The small molecule below binds the protein below.
Small molecule (SMILES): NC[C@@H](O)c1ccc(Br)cc1

Binding-site contacts:
Ligand atom N contacts residue HIS115 of chain 5.A at 4.1 Å.
Ligand atom C6 contacts residue HIS115 of chain 5.A at 4.3 Å.
Ligand atom BR contacts residue GLU167 of chain 5.A at 3.6 Å.
Ligand atom BR contacts residue ASP169 of chain 5.A at 4.3 Å.
Ligand atom C6 contacts residue GLU167 of chain 5.A at 4.0 Å.
Ligand atom C4 contacts residue HIS183 of chain 5.A at 3.8 Å.
Ligand atom C5 contacts residue ARG113 of chain 5.A at 4.1 Å.
Ligand atom BR contacts residue HIS115 of chain 5.A at 3.9 Å.
Ligand atom N contacts residue GLU185 of chain 5.A at 3.5 Å (salt-bridge).
Ligand atom C contacts residue HIS115 of chain 5.A at 3.4 Å.
Ligand atom BR contacts residue ARG113 of chain 5.A at 3.6 Å.
Ligand atom C1 contacts residue HIS115 of chain 5.A at 4.4 Å.
Ligand atom C4 contacts residue HIS115 of chain 5.A at 3.6 Å.
Ligand atom C4 contacts residue ARG113 of chain 5.A at 4.1 Å.
Ligand atom BR contacts residue ILE114 of chain 5.A at 3.9 Å.
Ligand atom O contacts residue HIS183 of chain 5.A at 3.8 Å.
Ligand atom C5 contacts residue ILE114 of chain 5.A at 4.5 Å (hydrophobic).
Ligand atom O contacts residue GLU185 of chain 5.A at 3.2 Å (salt-bridge).
Ligand atom C3 contacts residue HIS183 of chain 5.A at 3.5 Å.
Ligand atom C3 contacts residue HIS115 of chain 5.A at 4.0 Å.
Ligand atom C4 contacts residue ILE114 of chain 5.A at 4.0 Å (hydrophobic).
Ligand atom C5 contacts residue GLU167 of chain 5.A at 4.3 Å.
Ligand atom C5 contacts residue HIS115 of chain 5.A at 3.8 Å.
Ligand atom C contacts residue GLU185 of chain 5.A at 3.5 Å.
Ligand atom C3 contacts residue GLU185 of chain 5.A at 4.3 Å.
Ligand atom BR contacts residue THR168 of chain 5.A at 4.1 Å.
Ligand atom C7 contacts residue HIS115 of chain 5.A at 4.4 Å.
Ligand atom C2 contacts residue HIS115 of chain 5.A at 4.1 Å.
Ligand atom C1 contacts residue GLU185 of chain 5.A at 3.9 Å.

Sequence of chain 5.A:
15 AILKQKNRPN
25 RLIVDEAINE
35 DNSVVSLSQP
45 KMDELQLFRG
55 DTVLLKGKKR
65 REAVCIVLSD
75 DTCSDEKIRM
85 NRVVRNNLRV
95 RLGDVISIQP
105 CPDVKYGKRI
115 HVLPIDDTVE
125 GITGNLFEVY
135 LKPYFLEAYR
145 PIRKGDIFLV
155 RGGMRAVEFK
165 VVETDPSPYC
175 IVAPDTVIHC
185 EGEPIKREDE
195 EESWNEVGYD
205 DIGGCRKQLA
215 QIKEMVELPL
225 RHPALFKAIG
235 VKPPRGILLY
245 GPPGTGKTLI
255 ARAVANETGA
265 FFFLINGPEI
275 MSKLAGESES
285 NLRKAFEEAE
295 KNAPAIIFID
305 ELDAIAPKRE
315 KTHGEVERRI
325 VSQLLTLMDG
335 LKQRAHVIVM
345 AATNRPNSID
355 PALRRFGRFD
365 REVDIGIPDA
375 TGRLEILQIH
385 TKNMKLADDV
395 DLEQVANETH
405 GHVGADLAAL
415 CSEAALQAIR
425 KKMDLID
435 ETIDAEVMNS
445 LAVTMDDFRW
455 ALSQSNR